The small molecule below binds the protein below.
Small molecule (SMILES): O=C1NC(=O)c2c1c1cc(F)cn3->[Ru]45([N]CS)(n6c7ccc(O)cc7c2c6c13)[S]1CC[S]4CC[S]5CC1

Sequence of chain 1.A:
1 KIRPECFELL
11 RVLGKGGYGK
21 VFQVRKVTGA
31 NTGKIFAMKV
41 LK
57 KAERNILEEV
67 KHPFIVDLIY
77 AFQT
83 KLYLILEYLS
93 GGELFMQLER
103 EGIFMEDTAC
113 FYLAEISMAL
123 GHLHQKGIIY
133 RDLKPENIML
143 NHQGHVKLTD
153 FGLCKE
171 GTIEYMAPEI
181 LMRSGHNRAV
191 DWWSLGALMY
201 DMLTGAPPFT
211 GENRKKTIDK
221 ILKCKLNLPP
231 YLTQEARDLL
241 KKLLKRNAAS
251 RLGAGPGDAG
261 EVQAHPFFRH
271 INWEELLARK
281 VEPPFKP

Binding-site contacts:
Ligand atom C7 contacts residue GLY16 of chain 1.A at 3.8 Å.
Ligand atom C9 contacts residue GLY14 of chain 1.A at 3.2 Å.
Ligand atom O3 contacts residue TYR90 of chain 1.A at 3.7 Å.
Ligand atom C33 contacts residue THR151 of chain 1.A at 3.7 Å.
Ligand atom O2 contacts residue LEU88 of chain 1.A at 3.1 Å.
Ligand atom C31 contacts residue ALA37 of chain 1.A at 3.8 Å (hydrophobic).
Ligand atom S8 contacts residue VAL21 of chain 1.A at 3.3 Å.
Ligand atom F4 contacts residue ASP152 of chain 1.A at 3.6 Å.
Ligand atom C26 contacts residue LEU13 of chain 1.A at 3.8 Å (hydrophobic).
Ligand atom C23 contacts residue LEU13 of chain 1.A at 3.6 Å (hydrophobic).
Ligand atom S8 contacts residue LYS15 of chain 1.A at 3.3 Å.
Ligand atom C26 contacts residue MET141 of chain 1.A at 3.8 Å (hydrophobic).
Ligand atom C26 contacts residue LEU91 of chain 1.A at 3.8 Å (hydrophobic).
Ligand atom C9 contacts residue VAL21 of chain 1.A at 3.5 Å (hydrophobic).
Ligand atom C34 contacts residue THR151 of chain 1.A at 3.7 Å.
Ligand atom C9 contacts residue GLY16 of chain 1.A at 3.5 Å.
Ligand atom N12 contacts residue GLY14 of chain 1.A at 3.4 Å.
Ligand atom O1 contacts residue LEU91 of chain 1.A at 2.7 Å (h-bond).
Ligand atom C25 contacts residue LEU13 of chain 1.A at 3.6 Å (hydrophobic).
Ligand atom O3 contacts residue LEU91 of chain 1.A at 3.4 Å (h-bond).
Ligand atom S14 contacts residue GLY16 of chain 1.A at 3.8 Å.
Ligand atom O2 contacts residue VAL72 of chain 1.A at 3.6 Å.
Ligand atom C16 contacts residue GLU138 of chain 1.A at 3.8 Å.
Ligand atom C9 contacts residue LYS15 of chain 1.A at 3.7 Å.
Ligand atom C30 contacts residue LEU91 of chain 1.A at 3.8 Å (hydrophobic).
Ligand atom O1 contacts residue TYR90 of chain 1.A at 3.6 Å.
Ligand atom S8 contacts residue GLY14 of chain 1.A at 3.1 Å (h-bond).
Ligand atom O3 contacts residue LEU13 of chain 1.A at 3.7 Å.
Ligand atom C5 contacts residue GLU138 of chain 1.A at 3.4 Å.
Ligand atom C15 contacts residue GLU138 of chain 1.A at 2.9 Å.
Ligand atom S8 contacts residue GLY16 of chain 1.A at 2.4 Å (h-bond).
Ligand atom N19 contacts residue ALA37 of chain 1.A at 3.4 Å.
Ligand atom C25 contacts residue MET141 of chain 1.A at 3.8 Å (hydrophobic).
Ligand atom C11 contacts residue GLU95 of chain 1.A at 3.1 Å.
Ligand atom S10 contacts residue MET141 of chain 1.A at 3.7 Å.
Ligand atom C30 contacts residue ALA37 of chain 1.A at 3.7 Å (hydrophobic).
Ligand atom S8 contacts residue GLY19 of chain 1.A at 3.5 Å (h-bond).
Ligand atom S10 contacts residue GLU138 of chain 1.A at 3.4 Å (salt-bridge).
Ligand atom O1 contacts residue GLU89 of chain 1.A at 3.8 Å.
Ligand atom N19 contacts residue GLU89 of chain 1.A at 3.0 Å (salt-bridge).